Binding-site contacts:
Ligand atom C3 contacts residue MET100 of chain 1.F at 4.1 Å (hydrophobic).
Ligand atom C15 contacts residue ASN110 of chain 1.F at 4.1 Å.
Ligand atom C23 contacts residue TYR150 of chain 1.F at 3.4 Å (hydrophobic).
Ligand atom O1 contacts residue MET100 of chain 1.F at 3.9 Å.
Ligand atom C18 contacts residue VAL190 of chain 1.F at 3.9 Å (hydrophobic).
Ligand atom C11 contacts residue VAL190 of chain 1.F at 3.9 Å (hydrophobic).
Ligand atom C27 contacts residue LEU117 of chain 1.F at 4.2 Å (hydrophobic).
Ligand atom C12 contacts residue VAL190 of chain 1.F at 4.5 Å (hydrophobic).
Ligand atom C23 contacts residue TRP193 of chain 1.F at 3.8 Å (hydrophobic).
Ligand atom C19 contacts residue VAL190 of chain 1.F at 3.9 Å (hydrophobic).
Ligand atom C15 contacts residue LEU113 of chain 1.F at 3.8 Å (hydrophobic).
Ligand atom C4 contacts residue LYS186 of chain 1.F at 4.4 Å.
Ligand atom C27 contacts residue TYR150 of chain 1.F at 4.2 Å (hydrophobic).
Ligand atom C6 contacts residue PHE109 of chain 1.F at 3.9 Å (hydrophobic).
Ligand atom C15 contacts residue TRP193 of chain 1.F at 3.8 Å (hydrophobic).
Ligand atom C7 contacts residue ASN110 of chain 1.F at 3.2 Å.
Ligand atom C3 contacts residue LYS186 of chain 1.F at 4.2 Å.
Ligand atom C2 contacts residue LYS186 of chain 1.F at 3.9 Å.
Ligand atom C7 contacts residue PHE109 of chain 1.F at 4.2 Å (hydrophobic).
Ligand atom C6 contacts residue ASN110 of chain 1.F at 3.6 Å.
Ligand atom C4 contacts residue MET100 of chain 1.F at 4.0 Å (hydrophobic).
Ligand atom C19 contacts residue LYS186 of chain 1.F at 4.2 Å.
Ligand atom O1 contacts residue LYS186 of chain 1.F at 3.3 Å.
Ligand atom C27 contacts residue TRP193 of chain 1.F at 3.7 Å (hydrophobic).
Ligand atom C16 contacts residue LEU113 of chain 1.F at 4.5 Å (hydrophobic).
Ligand atom C16 contacts residue TRP193 of chain 1.F at 4.3 Å (hydrophobic).
Ligand atom C18 contacts residue TRP193 of chain 1.F at 3.5 Å (hydrophobic).
Ligand atom C8 contacts residue ASN110 of chain 1.F at 3.8 Å.
Ligand atom C5 contacts residue ASN110 of chain 1.F at 4.5 Å.
Ligand atom C4 contacts residue ILE106 of chain 1.F at 4.1 Å (hydrophobic).
Ligand atom C24 contacts residue TYR150 of chain 1.F at 3.8 Å (hydrophobic).

Sequence of chain 1.F:
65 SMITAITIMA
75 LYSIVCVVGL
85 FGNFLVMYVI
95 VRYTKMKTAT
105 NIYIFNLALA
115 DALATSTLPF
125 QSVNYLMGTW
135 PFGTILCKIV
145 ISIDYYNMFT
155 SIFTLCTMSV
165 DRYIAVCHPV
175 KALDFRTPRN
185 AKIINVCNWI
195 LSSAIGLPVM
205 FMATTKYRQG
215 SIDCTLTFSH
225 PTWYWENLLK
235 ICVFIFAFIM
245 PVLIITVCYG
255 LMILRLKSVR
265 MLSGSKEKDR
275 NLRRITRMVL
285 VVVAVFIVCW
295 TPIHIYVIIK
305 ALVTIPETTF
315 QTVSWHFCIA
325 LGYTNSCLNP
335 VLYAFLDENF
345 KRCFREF

This protein binds this small molecule.
Small molecule (SMILES): CC(C)CCC[C@@H](C)[C@H]1CC[C@H]2[C@@H]3CC=C4C[C@@H](O)CC[C@]4(C)[C@H]3CC[C@]12C